This protein binds this small molecule.
Small molecule (SMILES): CC(=O)N[C@H]1[C@H]([C@H](O)[C@H](O)CO)O[C@](O)(C(=O)O)C[C@@H]1O

Sequence of chain 1.B:
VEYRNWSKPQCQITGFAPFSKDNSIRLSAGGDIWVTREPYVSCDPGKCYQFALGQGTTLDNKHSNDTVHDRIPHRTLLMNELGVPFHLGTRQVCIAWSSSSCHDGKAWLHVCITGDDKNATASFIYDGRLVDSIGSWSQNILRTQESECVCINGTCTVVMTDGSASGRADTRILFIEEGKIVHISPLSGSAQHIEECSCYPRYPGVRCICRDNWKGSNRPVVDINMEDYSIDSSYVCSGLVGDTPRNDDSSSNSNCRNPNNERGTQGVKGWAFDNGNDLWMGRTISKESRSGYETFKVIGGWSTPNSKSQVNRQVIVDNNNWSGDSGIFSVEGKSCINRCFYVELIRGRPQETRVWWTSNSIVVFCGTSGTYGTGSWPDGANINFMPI

Binding-site contacts:
Ligand atom C5 contacts residue ASP70 of chain 1.B at 3.7 Å.
Ligand atom O2 contacts residue ARG211 of chain 1.B at 3.2 Å (salt-bridge).
Ligand atom O9 contacts residue ALA165 of chain 1.B at 3.4 Å.
Ligand atom O1A contacts residue ARG211 of chain 1.B at 3.2 Å (salt-bridge).
Ligand atom C9 contacts residue ASN213 of chain 1.B at 3.9 Å.
Ligand atom C9 contacts residue ALA165 of chain 1.B at 3.7 Å (hydrophobic).
Ligand atom O1B contacts residue ARG37 of chain 1.B at 2.9 Å (salt-bridge).
Ligand atom O8 contacts residue ARG211 of chain 1.B at 3.5 Å (salt-bridge).
Ligand atom C11 contacts residue ILE141 of chain 1.B at 3.8 Å (hydrophobic).
Ligand atom O9 contacts residue ARG143 of chain 1.B at 3.3 Å (salt-bridge).
Ligand atom O10 contacts residue ARG71 of chain 1.B at 2.8 Å (salt-bridge).
Ligand atom C4 contacts residue GLU196 of chain 1.B at 3.9 Å.
Ligand atom O1A contacts residue ARG290 of chain 1.B at 2.9 Å (salt-bridge).
Ligand atom C11 contacts residue TRP97 of chain 1.B at 3.8 Å (hydrophobic).
Ligand atom C1 contacts residue ARG290 of chain 1.B at 3.6 Å.
Ligand atom C3 contacts residue ARG37 of chain 1.B at 3.9 Å.
Ligand atom O6 contacts residue GLU196 of chain 1.B at 3.9 Å.
Ligand atom C6 contacts residue GLU196 of chain 1.B at 3.5 Å.
Ligand atom C8 contacts residue GLU195 of chain 1.B at 3.5 Å.
Ligand atom C3 contacts residue ASP70 of chain 1.B at 3.8 Å.
Ligand atom O4 contacts residue ASP70 of chain 1.B at 3.4 Å.
Ligand atom O1B contacts residue ARG290 of chain 1.B at 2.9 Å (salt-bridge).
Ligand atom O4 contacts residue GLU38 of chain 1.B at 3.2 Å (salt-bridge).
Ligand atom C9 contacts residue GLU195 of chain 1.B at 3.3 Å.
Ligand atom C1 contacts residue ARG211 of chain 1.B at 3.7 Å.
Ligand atom C1 contacts residue ARG37 of chain 1.B at 4.0 Å.
Ligand atom C10 contacts residue ARG71 of chain 1.B at 3.9 Å.
Ligand atom C2 contacts residue GLU196 of chain 1.B at 3.6 Å.
Ligand atom C4 contacts residue ASP70 of chain 1.B at 4.0 Å.
Ligand atom O6 contacts residue ARG211 of chain 1.B at 3.5 Å (salt-bridge).
Ligand atom O8 contacts residue GLU195 of chain 1.B at 2.7 Å (salt-bridge).
Ligand atom O9 contacts residue GLU195 of chain 1.B at 2.5 Å (salt-bridge).
Ligand atom O2 contacts residue GLU196 of chain 1.B at 2.4 Å (salt-bridge).
Ligand atom C3 contacts residue GLU38 of chain 1.B at 3.5 Å.
Ligand atom C11 contacts residue ARG143 of chain 1.B at 3.8 Å.
Ligand atom O10 contacts residue ASP70 of chain 1.B at 3.7 Å.
Ligand atom C2 contacts residue ARG211 of chain 1.B at 3.7 Å.
Ligand atom O8 contacts residue GLU196 of chain 1.B at 3.9 Å.
Ligand atom C4 contacts residue GLU38 of chain 1.B at 3.8 Å.
Ligand atom C8 contacts residue ARG211 of chain 1.B at 3.6 Å.